This small molecule binds to this protein.
Small molecule (SMILES): Cc1ncsc1-c1ccc(CNC(=O)[C@@H]2C[C@@H](O)CN2C(=O)[C@@H](NC(=O)C2CC2)C(C)(C)C)cc1

Binding-site contacts:
Ligand atom O contacts residue TYR47 of chain 1.L at 2.7 Å (h-bond).
Ligand atom CBB contacts residue TYR47 of chain 1.L at 3.7 Å (hydrophobic).
Ligand atom OAG contacts residue TYR61 of chain 1.L at 3.5 Å.
Ligand atom CBC contacts residue ILE58 of chain 1.L at 3.7 Å (hydrophobic).
Ligand atom CAB contacts residue TRP37 of chain 1.L at 3.7 Å (hydrophobic).
Ligand atom CG contacts residue TRP66 of chain 1.L at 3.6 Å (hydrophobic).
Ligand atom NAS contacts residue PRO48 of chain 1.L at 3.7 Å.
Ligand atom CB contacts residue TRP66 of chain 1.L at 3.5 Å (hydrophobic).
Ligand atom CAO contacts residue ARG18 of chain 1.L at 3.7 Å.
Ligand atom OAF contacts residue HIS64 of chain 1.L at 3.3 Å.
Ligand atom CD2 contacts residue TYR47 of chain 1.L at 3.5 Å (hydrophobic).
Ligand atom CG contacts residue SER60 of chain 1.L at 3.8 Å.
Ligand atom C contacts residue HIS59 of chain 1.L at 3.6 Å.
Ligand atom CB contacts residue HIS59 of chain 1.L at 3.5 Å.
Ligand atom CAM contacts residue PRO48 of chain 1.L at 3.0 Å (hydrophobic).
Ligand atom SAV contacts residue PHE25 of chain 1.L at 3.8 Å.
Ligand atom CA contacts residue HIS59 of chain 1.L at 3.3 Å.
Ligand atom C contacts residue TYR47 of chain 1.L at 3.5 Å (hydrophobic).
Ligand atom CAO contacts residue TYR61 of chain 1.L at 3.6 Å (hydrophobic).
Ligand atom CAX contacts residue TYR61 of chain 1.L at 3.4 Å (hydrophobic).
Ligand atom CAB contacts residue TYR47 of chain 1.L at 3.6 Å (hydrophobic).
Ligand atom CAY contacts residue TYR61 of chain 1.L at 3.7 Å (hydrophobic).
Ligand atom N contacts residue TYR47 of chain 1.L at 3.7 Å.
Ligand atom CAK contacts residue TYR47 of chain 1.L at 3.7 Å (hydrophobic).
Ligand atom CG contacts residue HIS64 of chain 1.L at 3.5 Å.
Ligand atom NAT contacts residue HIS59 of chain 1.L at 2.9 Å (h-bond).
Ligand atom OAF contacts residue TYR61 of chain 1.L at 3.6 Å.
Ligand atom OD1 contacts residue TYR61 of chain 1.L at 3.8 Å.
Ligand atom CBE contacts residue TYR61 of chain 1.L at 3.6 Å (hydrophobic).
Ligand atom NAU contacts residue TYR61 of chain 1.L at 3.7 Å.
Ligand atom CAK contacts residue ILE58 of chain 1.L at 3.6 Å (hydrophobic).
Ligand atom OD1 contacts residue HIS64 of chain 1.L at 2.5 Å (h-bond).
Ligand atom NAS contacts residue ARG56 of chain 1.L at 3.0 Å (salt-bridge).
Ligand atom OAF contacts residue PHE40 of chain 1.L at 3.6 Å.
Ligand atom CD2 contacts residue HIS64 of chain 1.L at 3.8 Å.
Ligand atom CAI contacts residue TYR47 of chain 1.L at 3.7 Å (hydrophobic).
Ligand atom CG contacts residue TRP37 of chain 1.L at 3.8 Å (hydrophobic).
Ligand atom CB contacts residue TYR47 of chain 1.L at 3.6 Å (hydrophobic).
Ligand atom CD2 contacts residue TRP37 of chain 1.L at 3.5 Å (hydrophobic).
Ligand atom OD1 contacts residue SER60 of chain 1.L at 2.7 Å (h-bond).

Sequence of chain 1.L:
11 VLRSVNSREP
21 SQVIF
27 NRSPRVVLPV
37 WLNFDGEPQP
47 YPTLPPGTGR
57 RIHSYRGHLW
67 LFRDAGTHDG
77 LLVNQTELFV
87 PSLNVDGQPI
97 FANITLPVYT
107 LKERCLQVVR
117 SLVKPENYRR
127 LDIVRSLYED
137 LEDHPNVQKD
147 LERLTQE